The small molecule below binds the protein below.
Small molecule (SMILES): CC(=O)N[C@@H]1[C@@H](O)[C@H](O)[C@@H](CO)O[C@H]1O

Binding-site contacts:
Ligand atom N2 contacts residue ASN12 of chain 2.A at 2.9 Å (h-bond).
Ligand atom C6 contacts residue ALA10 of chain 2.A at 4.5 Å (hydrophobic).
Ligand atom C7 contacts residue ASN12 of chain 2.A at 3.5 Å.
Ligand atom C5 contacts residue ASN12 of chain 2.A at 3.6 Å.
Ligand atom O5 contacts residue ALA10 of chain 2.A at 3.5 Å.
Ligand atom C3 contacts residue ASN12 of chain 2.A at 3.7 Å.
Ligand atom C4 contacts residue ASN12 of chain 2.A at 4.1 Å.
Ligand atom O7 contacts residue ASN12 of chain 2.A at 3.6 Å (h-bond).
Ligand atom C2 contacts residue ASN12 of chain 2.A at 2.3 Å.
Ligand atom C1 contacts residue ASN12 of chain 2.A at 1.4 Å.
Ligand atom O5 contacts residue ASN12 of chain 2.A at 2.3 Å (h-bond).
Ligand atom C1 contacts residue ALA10 of chain 2.A at 4.1 Å (hydrophobic).

Sequence of chain 2.A:
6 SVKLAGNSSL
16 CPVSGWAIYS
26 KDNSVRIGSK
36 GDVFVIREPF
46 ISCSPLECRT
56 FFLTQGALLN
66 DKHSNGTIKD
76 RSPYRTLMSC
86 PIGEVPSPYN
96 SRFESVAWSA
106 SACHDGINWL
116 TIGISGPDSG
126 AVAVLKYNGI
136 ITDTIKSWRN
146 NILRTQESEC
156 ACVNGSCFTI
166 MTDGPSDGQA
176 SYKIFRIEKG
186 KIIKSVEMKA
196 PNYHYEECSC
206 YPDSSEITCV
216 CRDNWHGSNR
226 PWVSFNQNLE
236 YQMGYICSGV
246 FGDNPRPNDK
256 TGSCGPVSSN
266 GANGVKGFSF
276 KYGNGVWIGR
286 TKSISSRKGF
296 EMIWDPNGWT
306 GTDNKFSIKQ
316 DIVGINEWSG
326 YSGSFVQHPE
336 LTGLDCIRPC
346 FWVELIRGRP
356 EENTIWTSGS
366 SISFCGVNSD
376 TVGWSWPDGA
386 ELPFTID